Binding-site contacts:
Ligand atom N5 contacts residue ILE209 of chain 1.A at 3.8 Å.
Ligand atom C4 contacts residue PHE210 of chain 1.A at 4.3 Å (hydrophobic).
Ligand atom N5 contacts residue SER80 of chain 1.A at 3.2 Å (h-bond).
Ligand atom O6 contacts residue CYS81 of chain 1.A at 3.7 Å.
Ligand atom C1 contacts residue THR11 of chain 1.A at 4.0 Å.
Ligand atom C3 contacts residue THR11 of chain 1.A at 3.9 Å.
Ligand atom C3 contacts residue LEU148 of chain 1.A at 3.5 Å (hydrophobic).
Ligand atom C2 contacts residue SER80 of chain 1.A at 4.3 Å.
Ligand atom C3 contacts residue LEU157 of chain 1.A at 4.2 Å (hydrophobic).
Ligand atom O6 contacts residue THR11 of chain 1.A at 2.7 Å (h-bond).
Ligand atom O6 contacts residue ILE12 of chain 1.A at 4.2 Å.
Ligand atom C1 contacts residue SER80 of chain 1.A at 3.5 Å.
Ligand atom C3 contacts residue HIS14 of chain 1.A at 4.4 Å.
Ligand atom C4 contacts residue ILE209 of chain 1.A at 4.2 Å (hydrophobic).
Ligand atom N5 contacts residue HIS235 of chain 1.A at 3.0 Å (h-bond).
Ligand atom C3 contacts residue ILE12 of chain 1.A at 4.0 Å (hydrophobic).
Ligand atom C4 contacts residue HIS235 of chain 1.A at 3.9 Å.
Ligand atom C4 contacts residue LEU157 of chain 1.A at 4.1 Å (hydrophobic).
Ligand atom C2 contacts residue ILE209 of chain 1.A at 4.5 Å (hydrophobic).
Ligand atom O6 contacts residue SER80 of chain 1.A at 2.8 Å (h-bond).
Ligand atom C2 contacts residue TRP128 of chain 1.A at 3.3 Å (hydrophobic).
Ligand atom N5 contacts residue PHE210 of chain 1.A at 4.1 Å.
Ligand atom N5 contacts residue LEU157 of chain 1.A at 3.9 Å.
Ligand atom C4 contacts residue SER80 of chain 1.A at 3.1 Å.

This small molecule binds to this protein.
Small molecule (SMILES): CC(C)(O)C#N

Sequence of chain 1.A:
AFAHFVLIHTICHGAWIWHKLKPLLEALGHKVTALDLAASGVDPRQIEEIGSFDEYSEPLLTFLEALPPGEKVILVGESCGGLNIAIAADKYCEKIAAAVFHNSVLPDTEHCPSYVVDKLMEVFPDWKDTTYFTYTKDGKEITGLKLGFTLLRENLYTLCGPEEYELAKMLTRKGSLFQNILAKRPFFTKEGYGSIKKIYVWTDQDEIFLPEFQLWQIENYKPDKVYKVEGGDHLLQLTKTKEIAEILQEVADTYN